Sequence of chain 1.B:
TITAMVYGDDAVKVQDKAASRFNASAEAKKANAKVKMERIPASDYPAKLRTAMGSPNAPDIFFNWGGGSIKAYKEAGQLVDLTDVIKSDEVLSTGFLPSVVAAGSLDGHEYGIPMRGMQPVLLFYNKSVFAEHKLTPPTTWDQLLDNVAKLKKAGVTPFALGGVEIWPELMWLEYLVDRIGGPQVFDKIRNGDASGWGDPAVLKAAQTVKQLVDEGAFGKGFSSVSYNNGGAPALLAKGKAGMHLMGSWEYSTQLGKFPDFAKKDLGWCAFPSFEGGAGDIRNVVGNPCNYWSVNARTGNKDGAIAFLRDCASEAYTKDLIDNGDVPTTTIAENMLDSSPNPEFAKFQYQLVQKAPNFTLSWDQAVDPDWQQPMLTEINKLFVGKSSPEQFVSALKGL

The small molecule below binds the protein below.
Small molecule (SMILES): O[C@@H]1[C@@H](O)[C@H](O[C@@H]2CO[C@@H](O)[C@H](O)[C@H]2O)OC[C@H]1O

Binding-site contacts:
Ligand atom O4 contacts residue ASP400 of chain 1.B at 2.6 Å (salt-bridge).
Ligand atom O4 contacts residue TRP102 of chain 1.B at 3.3 Å (h-bond).
Ligand atom O2 contacts residue TYR44 of chain 1.B at 2.9 Å (h-bond).
Ligand atom C2 contacts residue ARG153 of chain 1.B at 3.8 Å.
Ligand atom C5 contacts residue TRP286 of chain 1.B at 3.7 Å (hydrophobic).
Ligand atom O5 contacts residue ASP46 of chain 1.B at 3.7 Å.
Ligand atom O3 contacts residue TRP102 of chain 1.B at 3.0 Å (h-bond).
Ligand atom C1 contacts residue ARG153 of chain 1.B at 3.6 Å.
Ligand atom C3 contacts residue TRP204 of chain 1.B at 3.7 Å (hydrophobic).
Ligand atom O5 contacts residue TRP286 of chain 1.B at 3.3 Å.
Ligand atom C3 contacts residue ASP400 of chain 1.B at 3.7 Å.
Ligand atom C4 contacts residue TRP286 of chain 1.B at 3.8 Å (hydrophobic).
Ligand atom O2 contacts residue ASN327 of chain 1.B at 2.6 Å (h-bond).
Ligand atom O1 contacts residue ASP46 of chain 1.B at 2.5 Å (salt-bridge).
Ligand atom O2 contacts residue GLN156 of chain 1.B at 3.8 Å.
Ligand atom O3 contacts residue GLN156 of chain 1.B at 2.7 Å (h-bond).
Ligand atom C2 contacts residue TRP102 of chain 1.B at 3.6 Å (hydrophobic).
Ligand atom O2 contacts residue ARG153 of chain 1.B at 2.9 Å (salt-bridge).
Ligand atom O3 contacts residue ASP400 of chain 1.B at 2.7 Å (salt-bridge).
Ligand atom C4 contacts residue SER398 of chain 1.B at 3.7 Å.
Ligand atom C3 contacts residue TRP102 of chain 1.B at 3.8 Å (hydrophobic).
Ligand atom O4 contacts residue TYR44 of chain 1.B at 3.8 Å.
Ligand atom O4 contacts residue TRP204 of chain 1.B at 3.5 Å.
Ligand atom O3 contacts residue ASN324 of chain 1.B at 3.2 Å (h-bond).
Ligand atom C1 contacts residue ASP46 of chain 1.B at 3.1 Å.
Ligand atom O3 contacts residue GLN401 of chain 1.B at 2.9 Å (h-bond).
Ligand atom O2 contacts residue TRP204 of chain 1.B at 3.7 Å.
Ligand atom O3 contacts residue ASN327 of chain 1.B at 2.9 Å (h-bond).
Ligand atom O5 contacts residue ASN324 of chain 1.B at 3.0 Å (h-bond).
Ligand atom C4 contacts residue ASP400 of chain 1.B at 3.5 Å.
Ligand atom C2 contacts residue ASN327 of chain 1.B at 3.6 Å.
Ligand atom C3 contacts residue GLN156 of chain 1.B at 3.6 Å.
Ligand atom C5 contacts residue TYR44 of chain 1.B at 3.6 Å (hydrophobic).
Ligand atom O4 contacts residue SER398 of chain 1.B at 3.4 Å.
Ligand atom C3 contacts residue ASN327 of chain 1.B at 3.8 Å.
Ligand atom O2 contacts residue PHE100 of chain 1.B at 3.7 Å.
Ligand atom C2 contacts residue GLN156 of chain 1.B at 3.5 Å.
Ligand atom O2 contacts residue TRP102 of chain 1.B at 3.7 Å.
Ligand atom C5 contacts residue SER398 of chain 1.B at 3.7 Å.
Ligand atom O1 contacts residue ARG153 of chain 1.B at 3.5 Å (salt-bridge).